This small molecule binds to this protein.
Small molecule (SMILES): CC(=O)N[C@H]1[C@H](O[C@H]2[C@H](O)[C@@H](NC(C)=O)CO[C@@H]2CO)O[C@H](CO)[C@@H](O)[C@@H]1O

Sequence of chain 1.B:
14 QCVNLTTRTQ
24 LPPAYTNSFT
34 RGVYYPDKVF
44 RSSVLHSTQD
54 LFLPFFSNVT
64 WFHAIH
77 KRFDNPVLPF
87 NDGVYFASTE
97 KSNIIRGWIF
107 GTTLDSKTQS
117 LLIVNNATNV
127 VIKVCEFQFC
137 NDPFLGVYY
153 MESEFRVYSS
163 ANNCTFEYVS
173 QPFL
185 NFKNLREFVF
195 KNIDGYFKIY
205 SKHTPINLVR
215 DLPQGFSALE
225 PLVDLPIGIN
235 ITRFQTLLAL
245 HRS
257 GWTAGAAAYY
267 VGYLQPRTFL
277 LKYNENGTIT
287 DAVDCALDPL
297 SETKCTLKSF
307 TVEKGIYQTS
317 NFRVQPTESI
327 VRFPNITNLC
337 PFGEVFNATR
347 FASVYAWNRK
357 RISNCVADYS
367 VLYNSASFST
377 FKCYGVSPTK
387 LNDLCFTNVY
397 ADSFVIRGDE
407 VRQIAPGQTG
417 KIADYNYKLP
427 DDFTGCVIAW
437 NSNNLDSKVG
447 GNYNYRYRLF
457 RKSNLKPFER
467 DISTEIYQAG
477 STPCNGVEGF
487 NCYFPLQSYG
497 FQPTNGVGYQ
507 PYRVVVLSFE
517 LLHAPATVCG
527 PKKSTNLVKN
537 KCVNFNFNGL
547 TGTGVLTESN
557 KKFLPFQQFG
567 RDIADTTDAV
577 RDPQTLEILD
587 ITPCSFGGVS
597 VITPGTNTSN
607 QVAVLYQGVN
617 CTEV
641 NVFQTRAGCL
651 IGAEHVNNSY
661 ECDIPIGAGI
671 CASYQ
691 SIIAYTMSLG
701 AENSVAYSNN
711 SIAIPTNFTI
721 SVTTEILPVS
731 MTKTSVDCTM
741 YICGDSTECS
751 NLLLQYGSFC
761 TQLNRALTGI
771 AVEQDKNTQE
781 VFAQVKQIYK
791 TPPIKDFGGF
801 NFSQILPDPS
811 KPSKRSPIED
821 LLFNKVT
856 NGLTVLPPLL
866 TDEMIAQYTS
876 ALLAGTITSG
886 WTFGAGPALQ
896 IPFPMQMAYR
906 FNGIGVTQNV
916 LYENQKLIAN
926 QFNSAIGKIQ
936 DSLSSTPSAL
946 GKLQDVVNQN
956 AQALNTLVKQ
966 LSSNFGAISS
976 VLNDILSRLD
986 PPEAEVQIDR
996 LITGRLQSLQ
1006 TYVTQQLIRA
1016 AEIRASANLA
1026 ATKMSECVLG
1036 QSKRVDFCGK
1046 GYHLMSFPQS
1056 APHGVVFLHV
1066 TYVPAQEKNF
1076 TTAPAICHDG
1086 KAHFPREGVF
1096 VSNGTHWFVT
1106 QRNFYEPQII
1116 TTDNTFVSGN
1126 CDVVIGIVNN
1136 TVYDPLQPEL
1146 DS

Binding-site contacts:
Ligand atom N2 contacts residue ASN17 of chain 1.B at 3.1 Å (h-bond).
Ligand atom C1 contacts residue ASN17 of chain 1.B at 1.5 Å.
Ligand atom O7 contacts residue ASN17 of chain 1.B at 3.3 Å (h-bond).
Ligand atom C1 contacts residue ASN137 of chain 1.B at 4.0 Å.
Ligand atom C3 contacts residue ASN137 of chain 1.B at 4.3 Å.
Ligand atom C3 contacts residue ASN17 of chain 1.B at 3.9 Å.
Ligand atom C2 contacts residue ASN17 of chain 1.B at 2.6 Å.
Ligand atom O5 contacts residue ASN17 of chain 1.B at 2.4 Å (h-bond).
Ligand atom C6 contacts residue ASN137 of chain 1.B at 4.0 Å.
Ligand atom C5 contacts residue ASN137 of chain 1.B at 3.5 Å.
Ligand atom C8 contacts residue CYS15 of chain 1.B at 3.5 Å (hydrophobic).
Ligand atom C7 contacts residue ASN17 of chain 1.B at 3.3 Å.
Ligand atom O6 contacts residue ASN17 of chain 1.B at 4.5 Å.
Ligand atom O6 contacts residue ASN137 of chain 1.B at 4.3 Å.
Ligand atom C8 contacts residue ASN17 of chain 1.B at 4.2 Å.
Ligand atom C4 contacts residue ASN17 of chain 1.B at 4.3 Å.
Ligand atom C5 contacts residue ASN17 of chain 1.B at 3.7 Å.
Ligand atom O5 contacts residue ASN137 of chain 1.B at 3.7 Å.